Binding-site contacts:
Ligand atom C3 contacts residue PHE130 of chain 1.B at 4.4 Å (hydrophobic).
Ligand atom C3 contacts residue ASP134 of chain 1.B at 4.3 Å.
Ligand atom C4 contacts residue TYR86 of chain 1.B at 3.6 Å (hydrophobic).
Ligand atom C5 contacts residue HIS268 of chain 1.B at 4.2 Å.
Ligand atom C5 contacts residue TYR87 of chain 1.B at 4.1 Å (hydrophobic).
Ligand atom C2 contacts residue TYR87 of chain 1.B at 3.6 Å (hydrophobic).
Ligand atom C5 contacts residue TRP53 of chain 1.B at 4.3 Å (hydrophobic).
Ligand atom SD contacts residue GLY78 of chain 1.B at 3.9 Å.
Ligand atom SD contacts residue TYR86 of chain 1.B at 3.5 Å.
Ligand atom C3 contacts residue TRP267 of chain 1.B at 3.1 Å (hydrophobic).
Ligand atom C3 contacts residue TYR86 of chain 1.B at 4.2 Å (hydrophobic).
Ligand atom C2 contacts residue TYR86 of chain 1.B at 4.0 Å (hydrophobic).
Ligand atom N1 contacts residue TYR86 of chain 1.B at 4.3 Å.
Ligand atom C1 contacts residue PHE130 of chain 1.B at 3.9 Å (hydrophobic).
Ligand atom C5 contacts residue TRP267 of chain 1.B at 3.5 Å (hydrophobic).
Ligand atom SD contacts residue ALA127 of chain 1.B at 3.6 Å.
Ligand atom C4 contacts residue TYR87 of chain 1.B at 3.5 Å (hydrophobic).
Ligand atom SD contacts residue PHE130 of chain 1.B at 3.8 Å.
Ligand atom N1 contacts residue TRP267 of chain 1.B at 4.1 Å.
Ligand atom N1 contacts residue TYR87 of chain 1.B at 3.9 Å.

A protein and the small-molecule ligand that binds it are described below.
Small molecule (SMILES): C[N+](C)(C)CCS

Sequence of chain 1.B:
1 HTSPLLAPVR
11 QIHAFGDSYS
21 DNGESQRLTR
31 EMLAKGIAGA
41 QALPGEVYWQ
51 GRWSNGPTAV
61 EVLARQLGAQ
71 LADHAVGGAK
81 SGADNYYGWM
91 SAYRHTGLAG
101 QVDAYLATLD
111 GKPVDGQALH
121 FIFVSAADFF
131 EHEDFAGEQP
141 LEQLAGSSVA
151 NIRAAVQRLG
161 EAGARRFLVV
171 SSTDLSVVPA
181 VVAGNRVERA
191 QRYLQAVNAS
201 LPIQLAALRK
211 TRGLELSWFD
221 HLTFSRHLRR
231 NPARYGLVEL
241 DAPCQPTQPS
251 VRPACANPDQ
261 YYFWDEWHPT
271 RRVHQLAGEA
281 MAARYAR